Binding-site contacts:
Ligand atom O6 contacts residue LEU140 of chain 1.D at 2.9 Å (h-bond).
Ligand atom C2 contacts residue GLY138 of chain 1.D at 4.4 Å.
Ligand atom C6 contacts residue ASP142 of chain 1.D at 3.4 Å.
Ligand atom O4 contacts residue THR94 of chain 1.D at 3.6 Å.
Ligand atom C5 contacts residue ASP142 of chain 1.D at 3.9 Å.
Ligand atom C6 contacts residue GLY138 of chain 1.D at 4.2 Å.
Ligand atom O2 contacts residue ASP139 of chain 1.D at 4.5 Å.
Ligand atom O5 contacts residue GLY138 of chain 1.D at 3.6 Å.
Ligand atom O2 contacts residue GLY16 of chain 1.D at 3.6 Å.
Ligand atom O6 contacts residue ASP139 of chain 1.D at 3.1 Å (salt-bridge).
Ligand atom O5 contacts residue LEU140 of chain 1.D at 4.4 Å.
Ligand atom C4 contacts residue ASP142 of chain 1.D at 3.3 Å.
Ligand atom C4 contacts residue GLY138 of chain 1.D at 4.4 Å.
Ligand atom O4 contacts residue GLY16 of chain 1.D at 4.0 Å.
Ligand atom O2 contacts residue GLY138 of chain 1.D at 3.5 Å.
Ligand atom O6 contacts residue THR137 of chain 1.D at 4.4 Å.
Ligand atom O5 contacts residue ASP139 of chain 1.D at 3.0 Å (salt-bridge).
Ligand atom C4 contacts residue GLY16 of chain 1.D at 3.7 Å.
Ligand atom O6 contacts residue ASP142 of chain 1.D at 2.5 Å (salt-bridge).
Ligand atom C6 contacts residue LEU140 of chain 1.D at 3.6 Å (hydrophobic).
Ligand atom O4 contacts residue THR92 of chain 1.D at 4.4 Å.
Ligand atom O6 contacts residue GLY138 of chain 1.D at 3.1 Å.
Ligand atom C6 contacts residue LEU90 of chain 1.D at 3.9 Å (hydrophobic).
Ligand atom C1 contacts residue GLY138 of chain 1.D at 4.4 Å.
Ligand atom C5 contacts residue GLY138 of chain 1.D at 4.3 Å.
Ligand atom C5 contacts residue LEU90 of chain 1.D at 4.0 Å (hydrophobic).
Ligand atom C3 contacts residue THR92 of chain 1.D at 4.1 Å.
Ligand atom C4 contacts residue GLY15 of chain 1.D at 4.2 Å.
Ligand atom O1 contacts residue LEU90 of chain 1.D at 4.3 Å.
Ligand atom C3 contacts residue GLY16 of chain 1.D at 3.9 Å.
Ligand atom O3 contacts residue GLY15 of chain 1.D at 3.7 Å.
Ligand atom O1 contacts residue THR92 of chain 1.D at 4.3 Å.
Ligand atom C1 contacts residue ASP139 of chain 1.D at 3.5 Å.
Ligand atom O3 contacts residue GLY16 of chain 1.D at 3.1 Å (h-bond).
Ligand atom C5 contacts residue ASP139 of chain 1.D at 3.9 Å.
Ligand atom O4 contacts residue GLY15 of chain 1.D at 3.7 Å.
Ligand atom O4 contacts residue ASP142 of chain 1.D at 2.6 Å (salt-bridge).
Ligand atom C6 contacts residue ASP139 of chain 1.D at 3.8 Å.
Ligand atom C6 contacts residue VAL96 of chain 1.D at 4.2 Å (hydrophobic).
Ligand atom O1 contacts residue ASP139 of chain 1.D at 3.4 Å (salt-bridge).

This protein binds this small molecule.
Small molecule (SMILES): OC[C@H]1O[C@H](O)[C@@H](O)[C@@H](O)[C@@H]1O

Sequence of chain 1.D:
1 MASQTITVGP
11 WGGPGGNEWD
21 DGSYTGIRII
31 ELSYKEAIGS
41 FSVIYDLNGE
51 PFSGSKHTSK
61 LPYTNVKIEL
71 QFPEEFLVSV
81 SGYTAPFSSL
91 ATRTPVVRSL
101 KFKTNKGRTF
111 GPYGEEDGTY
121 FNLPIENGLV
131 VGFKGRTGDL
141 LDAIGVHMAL